This protein binds this small molecule.
Small molecule (SMILES): Cc1cc([C@H]2CCCN(C(=O)c3ccc4ccccc4c3)C2)n2ncnc2n1

Sequence of chain 1.B:
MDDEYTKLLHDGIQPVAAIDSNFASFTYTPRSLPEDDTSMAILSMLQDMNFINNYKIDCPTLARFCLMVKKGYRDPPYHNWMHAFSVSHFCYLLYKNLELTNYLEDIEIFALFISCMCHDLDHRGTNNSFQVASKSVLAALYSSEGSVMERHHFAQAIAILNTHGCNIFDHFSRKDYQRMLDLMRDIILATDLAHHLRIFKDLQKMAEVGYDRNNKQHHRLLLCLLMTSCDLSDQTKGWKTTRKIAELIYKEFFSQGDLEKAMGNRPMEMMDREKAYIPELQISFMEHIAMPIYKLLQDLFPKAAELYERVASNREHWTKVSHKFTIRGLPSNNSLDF

Binding-site contacts:
Ligand atom C2 contacts residue ILE251 of chain 1.B at 3.5 Å (hydrophobic).
Ligand atom C26 contacts residue TYR252 of chain 1.B at 3.3 Å (hydrophobic).
Ligand atom N7 contacts residue ILE251 of chain 1.B at 3.7 Å.
Ligand atom C15 contacts residue HIS81 of chain 1.B at 3.8 Å.
Ligand atom C27 contacts residue PHE287 of chain 1.B at 3.7 Å (hydrophobic).
Ligand atom N4 contacts residue GLN237 of chain 1.B at 3.0 Å (h-bond).
Ligand atom C8 contacts residue GLN284 of chain 1.B at 3.1 Å.
Ligand atom C1 contacts residue PHE287 of chain 1.B at 3.8 Å (hydrophobic).
Ligand atom N6 contacts residue ILE251 of chain 1.B at 3.0 Å.
Ligand atom C13 contacts residue LEU195 of chain 1.B at 3.8 Å (hydrophobic).
Ligand atom N4 contacts residue PHE287 of chain 1.B at 3.6 Å.
Ligand atom C5 contacts residue ILE251 of chain 1.B at 3.2 Å (hydrophobic).
Ligand atom C13 contacts residue PHE287 of chain 1.B at 3.5 Å (hydrophobic).
Ligand atom N9 contacts residue ILE251 of chain 1.B at 3.5 Å.
Ligand atom C20 contacts residue MET272 of chain 1.B at 3.5 Å (hydrophobic).
Ligand atom C5 contacts residue PHE287 of chain 1.B at 3.3 Å (hydrophobic).
Ligand atom N6 contacts residue PHE287 of chain 1.B at 3.6 Å.
Ligand atom C19 contacts residue PHE255 of chain 1.B at 3.8 Å (hydrophobic).
Ligand atom C1 contacts residue ILE251 of chain 1.B at 3.2 Å (hydrophobic).
Ligand atom C3 contacts residue ILE251 of chain 1.B at 3.6 Å (hydrophobic).
Ligand atom C24 contacts residue TYR80 of chain 1.B at 3.3 Å (hydrophobic).
Ligand atom C16 contacts residue LEU195 of chain 1.B at 3.8 Å (hydrophobic).
Ligand atom C21 contacts residue PHE287 of chain 1.B at 3.6 Å (hydrophobic).
Ligand atom C8 contacts residue ILE251 of chain 1.B at 3.8 Å (hydrophobic).
Ligand atom N7 contacts residue PHE287 of chain 1.B at 3.4 Å.
Ligand atom C25 contacts residue MET272 of chain 1.B at 3.7 Å (hydrophobic).
Ligand atom N12 contacts residue LEU195 of chain 1.B at 3.6 Å.
Ligand atom C26 contacts residue PHE287 of chain 1.B at 3.8 Å (hydrophobic).
Ligand atom C8 contacts residue PHE287 of chain 1.B at 3.7 Å (hydrophobic).
Ligand atom C21 contacts residue MET272 of chain 1.B at 3.8 Å (hydrophobic).
Ligand atom C27 contacts residue LEU283 of chain 1.B at 3.2 Å (hydrophobic).
Ligand atom C24 contacts residue LEU234 of chain 1.B at 3.8 Å (hydrophobic).
Ligand atom C2 contacts residue LEU234 of chain 1.B at 3.8 Å (hydrophobic).
Ligand atom C20 contacts residue PHE287 of chain 1.B at 3.6 Å (hydrophobic).
Ligand atom C5 contacts residue GLN237 of chain 1.B at 3.7 Å.
Ligand atom N7 contacts residue GLN284 of chain 1.B at 3.0 Å (h-bond).
Ligand atom C25 contacts residue TYR252 of chain 1.B at 3.7 Å (hydrophobic).
Ligand atom N7 contacts residue GLN237 of chain 1.B at 3.6 Å.
Ligand atom N4 contacts residue ILE251 of chain 1.B at 3.5 Å.
Ligand atom C26 contacts residue LEU283 of chain 1.B at 3.4 Å (hydrophobic).